The protein below binds the small molecule below.
Small molecule (SMILES): [H]/N=c1\oc2c(O)cccc2cc1C(=O)Nc1cccc(CC)c1

Binding-site contacts:
Ligand atom N02 contacts residue HIS119 of chain 1.B at 3.7 Å.
Ligand atom O02 contacts residue NAP1 of chain 1.E at 2.7 Å.
Ligand atom C08 contacts residue SER120 of chain 1.B at 3.9 Å.
Ligand atom C20 contacts residue MET122 of chain 1.B at 3.8 Å (hydrophobic).
Ligand atom N02 contacts residue NAP1 of chain 1.E at 4.0 Å.
Ligand atom O02 contacts residue TYR57 of chain 1.B at 2.5 Å (h-bond).
Ligand atom O01 contacts residue NAP1 of chain 1.E at 3.0 Å (h-bond).
Ligand atom C19 contacts residue LEU56 of chain 1.B at 3.9 Å (hydrophobic).
Ligand atom C03 contacts residue TYR57 of chain 1.B at 3.4 Å (hydrophobic).
Ligand atom C17 contacts residue NAP1 of chain 1.E at 3.6 Å.
Ligand atom C17 contacts residue LEU56 of chain 1.B at 3.6 Å (hydrophobic).
Ligand atom C16 contacts residue LEU56 of chain 1.B at 3.7 Å (hydrophobic).
Ligand atom C02 contacts residue NAP1 of chain 1.E at 3.4 Å.
Ligand atom N02 contacts residue TRP88 of chain 1.B at 3.7 Å.
Ligand atom C03 contacts residue NAP1 of chain 1.E at 3.1 Å.
Ligand atom C00 contacts residue PHE308 of chain 1.B at 3.8 Å (hydrophobic).
Ligand atom C21 contacts residue PHE313 of chain 1.B at 2.6 Å (hydrophobic).
Ligand atom C05 contacts residue MET122 of chain 1.B at 3.8 Å (hydrophobic).
Ligand atom C20 contacts residue PHE313 of chain 1.B at 3.6 Å (hydrophobic).
Ligand atom C03 contacts residue HIS119 of chain 1.B at 3.5 Å.
Ligand atom C05 contacts residue LEU124 of chain 1.B at 3.8 Å (hydrophobic).
Ligand atom C08 contacts residue SER89 of chain 1.B at 4.0 Å.
Ligand atom O01 contacts residue LEU56 of chain 1.B at 3.6 Å.
Ligand atom C05 contacts residue SER89 of chain 1.B at 3.9 Å.
Ligand atom C17 contacts residue HIS119 of chain 1.B at 3.6 Å.
Ligand atom C04 contacts residue SER89 of chain 1.B at 3.1 Å.
Ligand atom C08 contacts residue TRP88 of chain 1.B at 2.9 Å (hydrophobic).
Ligand atom C04 contacts residue TRP88 of chain 1.B at 3.1 Å (hydrophobic).
Ligand atom C15 contacts residue LEU56 of chain 1.B at 3.9 Å (hydrophobic).
Ligand atom C04 contacts residue SER120 of chain 1.B at 3.9 Å.
Ligand atom C09 contacts residue TRP88 of chain 1.B at 3.9 Å (hydrophobic).
Ligand atom O01 contacts residue HIS119 of chain 1.B at 2.9 Å (h-bond).
Ligand atom C06 contacts residue MET122 of chain 1.B at 4.0 Å (hydrophobic).
Ligand atom C07 contacts residue MET122 of chain 1.B at 4.0 Å (hydrophobic).
Ligand atom O02 contacts residue HIS119 of chain 1.B at 2.7 Å (h-bond).
Ligand atom C01 contacts residue NAP1 of chain 1.E at 4.0 Å.
Ligand atom C19 contacts residue HIS119 of chain 1.B at 3.8 Å.
Ligand atom C02 contacts residue TYR57 of chain 1.B at 3.3 Å (hydrophobic).
Ligand atom C19 contacts residue NAP1 of chain 1.E at 3.8 Å.
Ligand atom C14 contacts residue LEU56 of chain 1.B at 4.0 Å (hydrophobic).

Sequence of chain 1.B:
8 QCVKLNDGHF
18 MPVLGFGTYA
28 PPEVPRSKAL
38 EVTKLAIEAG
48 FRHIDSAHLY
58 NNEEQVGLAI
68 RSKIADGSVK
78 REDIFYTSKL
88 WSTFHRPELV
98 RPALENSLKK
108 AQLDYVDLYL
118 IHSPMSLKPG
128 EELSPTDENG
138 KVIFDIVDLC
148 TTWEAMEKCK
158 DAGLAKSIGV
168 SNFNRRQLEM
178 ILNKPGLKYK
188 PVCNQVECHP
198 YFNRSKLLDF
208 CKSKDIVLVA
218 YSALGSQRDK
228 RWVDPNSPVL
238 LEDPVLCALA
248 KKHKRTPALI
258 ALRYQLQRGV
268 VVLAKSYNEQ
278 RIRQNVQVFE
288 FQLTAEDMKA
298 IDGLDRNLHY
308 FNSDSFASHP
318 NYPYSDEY